Binding-site contacts:
Ligand atom OP2 contacts residue GLY68 of chain 1.A at 3.8 Å.
Ligand atom OP1 contacts residue GLY66 of chain 1.A at 2.9 Å (h-bond).
Ligand atom P contacts residue LYS37 of chain 1.A at 3.6 Å.
Ligand atom P contacts residue LYS70 of chain 1.A at 3.7 Å.
Ligand atom P contacts residue LYS70 of chain 1.A at 3.8 Å.
Ligand atom P contacts residue GLY68 of chain 1.A at 3.8 Å.
Ligand atom O4' contacts residue ALA40 of chain 1.A at 3.8 Å.
Ligand atom OP1 contacts residue NA1 of chain 1.H at 2.3 Å (h-bond).
Ligand atom OP1 contacts residue LYS70 of chain 1.A at 3.1 Å (salt-bridge).
Ligand atom C4' contacts residue GLY66 of chain 1.A at 3.5 Å.
Ligand atom OP2 contacts residue NA1 of chain 1.H at 3.9 Å.
Ligand atom OP1 contacts residue LYS37 of chain 1.A at 3.6 Å (salt-bridge).
Ligand atom P contacts residue VAL67 of chain 1.A at 3.8 Å.
Ligand atom N1 contacts residue HIS36 of chain 1.A at 3.9 Å.
Ligand atom OP1 contacts residue ILE71 of chain 1.A at 2.9 Å (h-bond).
Ligand atom C5' contacts residue GLY68 of chain 1.A at 3.7 Å.
Ligand atom P contacts residue GLY66 of chain 1.A at 3.8 Å.
Ligand atom O3' contacts residue GLY66 of chain 1.A at 3.5 Å.
Ligand atom OP2 contacts residue GLY68 of chain 1.A at 3.9 Å.
Ligand atom C5' contacts residue GLY66 of chain 1.A at 3.4 Å.
Ligand atom OP2 contacts residue LYS70 of chain 1.A at 3.2 Å.
Ligand atom O3' contacts residue VAL67 of chain 1.A at 3.9 Å.
Ligand atom C5' contacts residue TYR41 of chain 1.A at 3.4 Å (hydrophobic).
Ligand atom OP1 contacts residue VAL67 of chain 1.A at 3.2 Å (h-bond).
Ligand atom OP1 contacts residue GLY68 of chain 1.A at 3.0 Å (h-bond).
Ligand atom OP1 contacts residue THR69 of chain 1.A at 3.7 Å.
Ligand atom OP2 contacts residue THR69 of chain 1.A at 3.6 Å (h-bond).
Ligand atom OP1 contacts residue LEU64 of chain 1.A at 3.6 Å (h-bond).
Ligand atom P contacts residue ILE71 of chain 1.A at 3.9 Å.
Ligand atom OP2 contacts residue VAL67 of chain 1.A at 3.8 Å.
Ligand atom N3 contacts residue ALA40 of chain 1.A at 3.6 Å.
Ligand atom C3' contacts residue GLY68 of chain 1.A at 3.8 Å.
Ligand atom O5' contacts residue GLY68 of chain 1.A at 3.6 Å.
Ligand atom OP1 contacts residue LYS70 of chain 1.A at 3.6 Å (salt-bridge).
Ligand atom P contacts residue NA1 of chain 1.H at 3.5 Å.
Ligand atom OP2 contacts residue LYS70 of chain 1.A at 3.0 Å (salt-bridge).
Ligand atom N7 contacts residue LYS37 of chain 1.A at 3.9 Å.
Ligand atom O3' contacts residue ILE71 of chain 1.A at 3.6 Å.
Ligand atom OP1 contacts residue PRO65 of chain 1.A at 3.7 Å.
Ligand atom OP3 contacts residue LYS37 of chain 1.A at 2.7 Å (salt-bridge).

Sequence of chain 1.A:
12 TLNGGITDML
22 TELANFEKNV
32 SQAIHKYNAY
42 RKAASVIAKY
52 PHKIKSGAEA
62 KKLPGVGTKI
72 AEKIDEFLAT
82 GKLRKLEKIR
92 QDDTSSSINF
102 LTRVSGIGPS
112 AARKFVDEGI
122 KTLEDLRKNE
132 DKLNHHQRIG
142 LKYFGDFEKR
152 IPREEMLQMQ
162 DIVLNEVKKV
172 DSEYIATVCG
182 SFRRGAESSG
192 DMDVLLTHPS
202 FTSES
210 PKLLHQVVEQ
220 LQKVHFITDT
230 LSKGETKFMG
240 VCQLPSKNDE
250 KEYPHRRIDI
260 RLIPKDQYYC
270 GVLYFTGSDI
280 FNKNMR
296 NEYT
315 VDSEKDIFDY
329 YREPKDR

The protein below binds the small molecule below.
Small molecule (SMILES): Cc1cn([C@H]2C[C@H](O[P](=O)(O)OC[C@H]3O[C@@H](n4ccc(N)nc4=O)C[C@@H]3O[P](=O)(O)OC[C@H]3O[C@@H](n4cnc5c(=O)nc(N)[nH]c54)C[C@@H]3O[P](=O)(O)OC[C@H]3O[C@@H](n4cnc5c(=O)nc(N)[nH]c54)C[C@@H]3O)[C@@H](CO[P](=O)(O)O[C@H]3C[C@H](n4cnc5c(=O)nc(N)[nH]c54)O[C@@H]3COP(=O)(O)O)O2)c(=O)[nH]c1=O